Sequence of chain 1.G:
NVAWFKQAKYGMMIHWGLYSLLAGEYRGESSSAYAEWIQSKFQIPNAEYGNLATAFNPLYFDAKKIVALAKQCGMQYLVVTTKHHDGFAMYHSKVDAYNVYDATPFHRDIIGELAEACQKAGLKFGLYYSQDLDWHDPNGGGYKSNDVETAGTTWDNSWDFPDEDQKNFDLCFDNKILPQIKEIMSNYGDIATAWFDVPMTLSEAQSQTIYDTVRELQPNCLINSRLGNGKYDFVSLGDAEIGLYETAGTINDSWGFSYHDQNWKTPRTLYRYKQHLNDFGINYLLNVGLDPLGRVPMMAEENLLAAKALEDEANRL

Binding-site contacts:
Ligand atom C6 contacts residue MET16 of chain 1.G at 4.3 Å (hydrophobic).
Ligand atom O3 contacts residue GLU39 of chain 1.G at 2.7 Å (salt-bridge).
Ligand atom O3 contacts residue HIS87 of chain 1.G at 3.1 Å (h-bond).
Ligand atom O2 contacts residue ASP200 of chain 1.G at 3.8 Å.
Ligand atom C2 contacts residue TRP40 of chain 1.G at 4.0 Å (hydrophobic).
Ligand atom C6 contacts residue TRP283 of chain 1.G at 3.7 Å (hydrophobic).
Ligand atom C4 contacts residue GLU39 of chain 1.G at 3.9 Å.
Ligand atom C4 contacts residue HIS18 of chain 1.G at 3.5 Å.
Ligand atom O5 contacts residue ASP200 of chain 1.G at 3.3 Å (salt-bridge).
Ligand atom C3 contacts residue TYR37 of chain 1.G at 4.5 Å (hydrophobic).
Ligand atom C4 contacts residue HIS87 of chain 1.G at 3.9 Å.
Ligand atom O3 contacts residue TRP283 of chain 1.G at 4.5 Å.
Ligand atom O3 contacts residue TRP40 of chain 1.G at 3.3 Å (h-bond).
Ligand atom O4 contacts residue ASP200 of chain 1.G at 4.1 Å.
Ligand atom O4 contacts residue HIS87 of chain 1.G at 2.8 Å (h-bond).
Ligand atom O2 contacts residue TRP40 of chain 1.G at 3.1 Å (h-bond).
Ligand atom C3 contacts residue GLU39 of chain 1.G at 3.5 Å.
Ligand atom O4 contacts residue HIS18 of chain 1.G at 2.7 Å (h-bond).
Ligand atom C3 contacts residue TRP40 of chain 1.G at 4.0 Å (hydrophobic).
Ligand atom C3 contacts residue TRP283 of chain 1.G at 4.1 Å (hydrophobic).
Ligand atom C3 contacts residue HIS87 of chain 1.G at 3.9 Å.
Ligand atom O4 contacts residue TYR131 of chain 1.G at 4.0 Å.
Ligand atom C5 contacts residue HIS18 of chain 1.G at 4.3 Å.
Ligand atom C3 contacts residue ASP200 of chain 1.G at 4.4 Å.
Ligand atom C1 contacts residue ASP200 of chain 1.G at 3.2 Å.
Ligand atom C4 contacts residue TRP283 of chain 1.G at 3.7 Å (hydrophobic).
Ligand atom O3 contacts residue HIS88 of chain 1.G at 4.2 Å.
Ligand atom C5 contacts residue TRP283 of chain 1.G at 3.8 Å (hydrophobic).
Ligand atom C2 contacts residue HIS88 of chain 1.G at 3.6 Å.
Ligand atom O1 contacts residue ASP200 of chain 1.G at 2.6 Å (salt-bridge).
Ligand atom O1 contacts residue HIS88 of chain 1.G at 4.5 Å.
Ligand atom C2 contacts residue ASP200 of chain 1.G at 3.2 Å.
Ligand atom C2 contacts residue HIS87 of chain 1.G at 4.1 Å.
Ligand atom C6 contacts residue TRP198 of chain 1.G at 4.3 Å (hydrophobic).
Ligand atom C5 contacts residue ASP200 of chain 1.G at 4.5 Å.
Ligand atom C6 contacts residue HIS18 of chain 1.G at 3.9 Å.
Ligand atom O1 contacts residue ARG229 of chain 1.G at 4.2 Å.
Ligand atom O2 contacts residue HIS88 of chain 1.G at 2.9 Å (h-bond).

The small molecule below binds the protein below.
Small molecule (SMILES): C[C@@H]1O[C@H](O)[C@@H](O)[C@H](O)[C@@H]1O